Binding-site contacts:
Ligand atom O6P contacts residue THR429 of chain 1.C at 2.5 Å (h-bond).
Ligand atom C3 contacts residue ARG513 of chain 1.C at 3.5 Å.
Ligand atom O4 contacts residue GLY515 of chain 1.C at 2.4 Å (h-bond).
Ligand atom C5 contacts residue GLY515 of chain 1.C at 2.9 Å.
Ligand atom O4P contacts residue THR430 of chain 1.C at 3.0 Å (h-bond).
Ligand atom C1 contacts residue ARG486 of chain 1.C at 3.5 Å.
Ligand atom O5P contacts residue GLY517 of chain 1.C at 3.4 Å (h-bond).
Ligand atom O6 contacts residue SER516 of chain 1.C at 3.4 Å.
Ligand atom O3P contacts residue GLY515 of chain 1.C at 2.7 Å (h-bond).
Ligand atom O1P contacts residue ARG486 of chain 1.C at 3.0 Å (salt-bridge).
Ligand atom C5 contacts residue THR430 of chain 1.C at 3.3 Å.
Ligand atom O4P contacts residue THR429 of chain 1.C at 3.5 Å (h-bond).
Ligand atom P2 contacts residue THR429 of chain 1.C at 3.6 Å.
Ligand atom O3 contacts residue GLY511 of chain 1.C at 3.1 Å.
Ligand atom O3 contacts residue ARG513 of chain 1.C at 2.7 Å (salt-bridge).
Ligand atom O6P contacts residue SER434 of chain 1.C at 2.9 Å (h-bond).
Ligand atom C3 contacts residue GLY515 of chain 1.C at 2.9 Å.
Ligand atom O6 contacts residue GLY517 of chain 1.C at 3.5 Å (h-bond).
Ligand atom O4 contacts residue GLY517 of chain 1.C at 3.4 Å (h-bond).
Ligand atom O5 contacts residue GLY515 of chain 1.C at 3.6 Å.
Ligand atom C6 contacts residue THR429 of chain 1.C at 3.6 Å.
Ligand atom C4 contacts residue GLY515 of chain 1.C at 2.9 Å.
Ligand atom O5 contacts residue LEU428 of chain 1.C at 3.5 Å (h-bond).
Ligand atom O1P contacts residue TRP479 of chain 1.C at 3.5 Å (h-bond).
Ligand atom O5 contacts residue THR430 of chain 1.C at 3.3 Å (h-bond).
Ligand atom P1 contacts residue ARG486 of chain 1.C at 3.5 Å.
Ligand atom C6 contacts residue LEU428 of chain 1.C at 3.4 Å (hydrophobic).
Ligand atom O4P contacts residue THR431 of chain 1.C at 2.5 Å (h-bond).
Ligand atom O1 contacts residue GLY515 of chain 1.C at 3.3 Å (h-bond).
Ligand atom O6P contacts residue THR430 of chain 1.C at 3.5 Å (h-bond).
Ligand atom P2 contacts residue THR430 of chain 1.C at 3.6 Å.
Ligand atom O4 contacts residue SER516 of chain 1.C at 3.3 Å.
Ligand atom C6 contacts residue THR430 of chain 1.C at 3.3 Å.
Ligand atom O4 contacts residue TYR518 of chain 1.C at 3.0 Å (h-bond).
Ligand atom O2 contacts residue LEU428 of chain 1.C at 3.5 Å (h-bond).
Ligand atom O5P contacts residue HIS433 of chain 1.C at 3.5 Å.
Ligand atom O1P contacts residue PRO514 of chain 1.C at 3.4 Å.
Ligand atom O2P contacts residue ARG486 of chain 1.C at 2.9 Å (salt-bridge).
Ligand atom O4P contacts residue SER516 of chain 1.C at 3.6 Å.
Ligand atom P1 contacts residue GLY515 of chain 1.C at 3.5 Å.

A protein and the small-molecule ligand that binds it are described below.
Small molecule (SMILES): O=P(O)(O)OC[C@H]1O[C@](O)(COP(=O)(O)O)[C@@H](O)[C@@H]1O

Sequence of chain 1.C:
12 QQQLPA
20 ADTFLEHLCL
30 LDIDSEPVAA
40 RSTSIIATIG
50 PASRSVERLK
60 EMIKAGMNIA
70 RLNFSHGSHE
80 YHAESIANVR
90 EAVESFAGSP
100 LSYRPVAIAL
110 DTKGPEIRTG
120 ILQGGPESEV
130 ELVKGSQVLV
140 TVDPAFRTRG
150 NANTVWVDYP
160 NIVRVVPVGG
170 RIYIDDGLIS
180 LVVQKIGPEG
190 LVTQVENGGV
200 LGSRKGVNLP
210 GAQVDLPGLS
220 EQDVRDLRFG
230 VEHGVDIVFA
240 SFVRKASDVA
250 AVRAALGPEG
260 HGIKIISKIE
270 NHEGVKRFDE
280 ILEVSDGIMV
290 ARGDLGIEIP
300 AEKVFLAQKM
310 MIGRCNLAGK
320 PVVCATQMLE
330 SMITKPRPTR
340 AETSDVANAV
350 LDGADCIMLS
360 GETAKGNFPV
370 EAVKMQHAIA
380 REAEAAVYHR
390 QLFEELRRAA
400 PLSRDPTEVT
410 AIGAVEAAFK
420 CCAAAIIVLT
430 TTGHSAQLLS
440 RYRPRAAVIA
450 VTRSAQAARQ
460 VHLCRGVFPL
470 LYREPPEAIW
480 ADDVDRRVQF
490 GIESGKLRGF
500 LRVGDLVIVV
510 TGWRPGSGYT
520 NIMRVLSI